This small molecule binds to this protein.
Small molecule (SMILES): CSC[C@H]1O[C@@H](n2cnc3c(N)ncnc32)[C@H](O)[C@@H]1O

Binding-site contacts:
Ligand atom N9 contacts residue LEU185 of chain 2.K at 3.7 Å.
Ligand atom O2' contacts residue GLN56 of chain 2.K at 3.2 Å (h-bond).
Ligand atom O4' contacts residue ASP184 of chain 2.K at 3.6 Å.
Ligand atom N6 contacts residue ILE193 of chain 2.K at 3.3 Å (h-bond).
Ligand atom O4' contacts residue LEU185 of chain 2.K at 3.6 Å.
Ligand atom C1' contacts residue ASP131 of chain 2.K at 3.4 Å.
Ligand atom CS contacts residue GLN77 of chain 2.K at 3.7 Å.
Ligand atom O2' contacts residue ASP131 of chain 2.K at 2.5 Å (salt-bridge).
Ligand atom CS contacts residue GLU111 of chain 2.K at 3.6 Å.
Ligand atom N6 contacts residue LEU197 of chain 2.K at 3.4 Å.
Ligand atom C3' contacts residue ASP131 of chain 2.K at 3.2 Å.
Ligand atom N7 contacts residue ILE193 of chain 2.K at 3.7 Å.
Ligand atom N1 contacts residue GLY164 of chain 2.K at 2.9 Å (h-bond).
Ligand atom O2' contacts residue ASP133 of chain 2.K at 3.6 Å.
Ligand atom N3 contacts residue GLY108 of chain 2.K at 3.6 Å.
Ligand atom O4' contacts residue GLY108 of chain 2.K at 3.7 Å.
Ligand atom S5' contacts residue GLU111 of chain 2.K at 3.4 Å (salt-bridge).
Ligand atom C4' contacts residue ASP184 of chain 2.K at 3.7 Å.
Ligand atom O3' contacts residue GLY110 of chain 2.K at 3.4 Å.
Ligand atom O2' contacts residue ILE132 of chain 2.K at 3.6 Å.
Ligand atom C4 contacts residue ILE132 of chain 2.K at 3.7 Å (hydrophobic).
Ligand atom C4 contacts residue LEU185 of chain 2.K at 3.4 Å (hydrophobic).
Ligand atom C8 contacts residue THR186 of chain 2.K at 3.4 Å.
Ligand atom C8 contacts residue ILE193 of chain 2.K at 3.5 Å (hydrophobic).
Ligand atom C2 contacts residue GLY164 of chain 2.K at 3.7 Å.
Ligand atom N3 contacts residue ASP131 of chain 2.K at 3.6 Å.
Ligand atom C2' contacts residue ASP131 of chain 2.K at 3.5 Å.
Ligand atom CS contacts residue LEU70 of chain 2.K at 3.5 Å (hydrophobic).
Ligand atom C2 contacts residue VAL130 of chain 2.K at 3.5 Å (hydrophobic).
Ligand atom N3 contacts residue LEU185 of chain 2.K at 3.7 Å.
Ligand atom C5' contacts residue ASP184 of chain 2.K at 3.4 Å.
Ligand atom N6 contacts residue ASP163 of chain 2.K at 2.9 Å (salt-bridge).
Ligand atom O4' contacts residue THR186 of chain 2.K at 3.6 Å.
Ligand atom C2 contacts residue ILE132 of chain 2.K at 3.4 Å (hydrophobic).
Ligand atom CS contacts residue LEU72 of chain 2.K at 3.5 Å (hydrophobic).
Ligand atom O3' contacts residue VAL136 of chain 2.K at 3.6 Å.
Ligand atom N3 contacts residue ILE132 of chain 2.K at 3.3 Å (h-bond).
Ligand atom C4' contacts residue ASP131 of chain 2.K at 3.5 Å.
Ligand atom O3' contacts residue ASP131 of chain 2.K at 2.1 Å (salt-bridge).
Ligand atom C5 contacts residue LEU185 of chain 2.K at 3.6 Å (hydrophobic).

Sequence of chain 2.K:
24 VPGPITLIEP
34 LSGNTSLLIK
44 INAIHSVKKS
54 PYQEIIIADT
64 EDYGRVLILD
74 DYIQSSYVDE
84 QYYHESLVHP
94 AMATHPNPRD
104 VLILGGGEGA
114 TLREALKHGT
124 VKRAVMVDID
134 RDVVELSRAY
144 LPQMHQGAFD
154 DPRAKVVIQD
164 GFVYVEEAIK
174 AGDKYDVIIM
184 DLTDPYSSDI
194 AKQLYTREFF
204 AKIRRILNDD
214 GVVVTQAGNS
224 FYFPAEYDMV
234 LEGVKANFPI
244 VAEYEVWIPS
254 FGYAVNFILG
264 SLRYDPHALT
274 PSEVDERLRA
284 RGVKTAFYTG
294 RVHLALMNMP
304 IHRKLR